Sequence of chain 1.F:
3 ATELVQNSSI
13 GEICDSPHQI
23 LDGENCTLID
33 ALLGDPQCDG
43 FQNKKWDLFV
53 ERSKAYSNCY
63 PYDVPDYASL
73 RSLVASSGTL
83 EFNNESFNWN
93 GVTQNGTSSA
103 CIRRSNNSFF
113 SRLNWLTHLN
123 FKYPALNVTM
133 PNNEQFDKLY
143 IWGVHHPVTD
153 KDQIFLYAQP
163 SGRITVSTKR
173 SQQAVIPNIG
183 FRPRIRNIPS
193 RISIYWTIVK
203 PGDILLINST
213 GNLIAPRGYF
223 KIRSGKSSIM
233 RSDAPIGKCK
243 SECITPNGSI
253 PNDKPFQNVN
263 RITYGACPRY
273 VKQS

This small molecule binds to this protein.
Small molecule (SMILES): CC(=O)N[C@H]1[C@H](O[C@H]2[C@H](O)[C@@H](NC(C)=O)CO[C@@H]2CO)O[C@H](CO)[C@@H](O[C@@H]2O[C@H](CO)[C@@H](O)[C@H](O)[C@@H]2O)[C@@H]1O

Binding-site contacts:
Ligand atom C2 contacts residue ASN27 of chain 1.F at 2.5 Å.
Ligand atom C7 contacts residue ASN27 of chain 1.F at 3.3 Å.
Ligand atom C3 contacts residue ASN27 of chain 1.F at 3.8 Å.
Ligand atom O7 contacts residue ASN27 of chain 1.F at 3.2 Å (h-bond).
Ligand atom C4 contacts residue ASN27 of chain 1.F at 4.2 Å.
Ligand atom C8 contacts residue GLU26 of chain 1.F at 4.3 Å.
Ligand atom O5 contacts residue ASN27 of chain 1.F at 2.3 Å (h-bond).
Ligand atom C1 contacts residue ASN27 of chain 1.F at 1.4 Å.
Ligand atom O5 contacts residue TYR58 of chain 1.F at 4.0 Å.
Ligand atom C5 contacts residue ASN27 of chain 1.F at 3.6 Å.
Ligand atom N2 contacts residue ASN27 of chain 1.F at 3.0 Å (h-bond).
Ligand atom O6 contacts residue TYR58 of chain 1.F at 3.8 Å.